Binding-site contacts:
Ligand atom C7 contacts residue ASN292 of chain 1.G at 3.4 Å.
Ligand atom O5 contacts residue ARG439 of chain 1.G at 3.0 Å (salt-bridge).
Ligand atom C3 contacts residue GLN290 of chain 1.G at 3.5 Å.
Ligand atom C7 contacts residue ASN328 of chain 1.G at 4.4 Å.
Ligand atom O6 contacts residue ARG439 of chain 1.G at 3.0 Å (salt-bridge).
Ligand atom C6 contacts residue ASN406 of chain 1.G at 4.4 Å.
Ligand atom C7 contacts residue GLN290 of chain 1.G at 4.0 Å.
Ligand atom C4 contacts residue ASN292 of chain 1.G at 4.3 Å.
Ligand atom C5 contacts residue ASN292 of chain 1.G at 3.8 Å.
Ligand atom C8 contacts residue VAL329 of chain 1.G at 4.5 Å (hydrophobic).
Ligand atom N2 contacts residue GLN290 of chain 1.G at 3.0 Å (h-bond).
Ligand atom N2 contacts residue ASN292 of chain 1.G at 3.0 Å (h-bond).
Ligand atom C1 contacts residue ASN292 of chain 1.G at 1.5 Å.
Ligand atom C2 contacts residue GLN290 of chain 1.G at 3.7 Å.
Ligand atom C2 contacts residue ASN292 of chain 1.G at 2.5 Å.
Ligand atom O6 contacts residue ASN406 of chain 1.G at 4.0 Å.
Ligand atom C8 contacts residue ASN292 of chain 1.G at 3.9 Å.
Ligand atom C5 contacts residue ARG439 of chain 1.G at 4.0 Å.
Ligand atom C6 contacts residue ARG439 of chain 1.G at 3.8 Å.
Ligand atom C8 contacts residue ASN328 of chain 1.G at 3.5 Å.
Ligand atom O5 contacts residue ASN292 of chain 1.G at 2.4 Å (h-bond).
Ligand atom C1 contacts residue GLN290 of chain 1.G at 3.9 Å.
Ligand atom C8 contacts residue SER330 of chain 1.G at 4.1 Å.
Ligand atom C1 contacts residue ARG439 of chain 1.G at 3.9 Å.
Ligand atom C8 contacts residue GLN290 of chain 1.G at 3.4 Å.
Ligand atom O7 contacts residue ASN328 of chain 1.G at 4.0 Å.
Ligand atom O7 contacts residue ASN292 of chain 1.G at 3.5 Å (h-bond).
Ligand atom C3 contacts residue ASN292 of chain 1.G at 3.9 Å.
Ligand atom O3 contacts residue GLN290 of chain 1.G at 4.1 Å.

This protein binds this small molecule.
Small molecule (SMILES): CC(=O)N[C@H]1[C@H](O[C@H]2[C@H](O)[C@@H](NC(C)=O)CO[C@@H]2CO)O[C@H](CO)[C@@H](O)[C@@H]1O

Sequence of chain 1.G:
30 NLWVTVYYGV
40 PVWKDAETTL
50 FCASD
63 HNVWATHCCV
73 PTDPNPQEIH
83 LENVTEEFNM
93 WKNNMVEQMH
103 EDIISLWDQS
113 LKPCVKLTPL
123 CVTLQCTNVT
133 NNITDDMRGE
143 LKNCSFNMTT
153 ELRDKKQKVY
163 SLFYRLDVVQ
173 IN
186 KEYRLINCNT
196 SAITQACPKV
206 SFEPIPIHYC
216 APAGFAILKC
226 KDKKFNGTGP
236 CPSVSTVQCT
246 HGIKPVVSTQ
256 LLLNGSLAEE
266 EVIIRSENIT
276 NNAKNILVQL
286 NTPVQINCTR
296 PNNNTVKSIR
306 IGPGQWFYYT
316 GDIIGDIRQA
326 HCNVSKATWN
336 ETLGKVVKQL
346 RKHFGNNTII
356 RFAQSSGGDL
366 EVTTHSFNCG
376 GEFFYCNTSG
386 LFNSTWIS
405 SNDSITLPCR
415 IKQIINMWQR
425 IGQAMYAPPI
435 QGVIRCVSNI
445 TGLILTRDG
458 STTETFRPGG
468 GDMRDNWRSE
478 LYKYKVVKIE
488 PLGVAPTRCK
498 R